This protein binds this small molecule.
Small molecule (SMILES): CC(=O)N[C@@H]1[C@@H](O)[C@H](O)[C@@H](CO)O[C@H]1O

Binding-site contacts:
Ligand atom C4 contacts residue ASN799 of chain 1.B at 4.2 Å.
Ligand atom N2 contacts residue ASN799 of chain 1.B at 3.0 Å (h-bond).
Ligand atom C2 contacts residue ASN799 of chain 1.B at 2.5 Å.
Ligand atom C3 contacts residue ASN799 of chain 1.B at 3.8 Å.
Ligand atom C5 contacts residue ASN799 of chain 1.B at 3.6 Å.
Ligand atom C8 contacts residue ARG699 of chain 1.B at 3.8 Å.
Ligand atom C8 contacts residue SER694 of chain 1.B at 4.3 Å.
Ligand atom C1 contacts residue ASN799 of chain 1.B at 1.4 Å.
Ligand atom O3 contacts residue SER365 of chain 1.B at 4.4 Å.
Ligand atom C7 contacts residue ASN799 of chain 1.B at 3.5 Å.
Ligand atom O5 contacts residue ASN799 of chain 1.B at 2.3 Å (h-bond).
Ligand atom O7 contacts residue ALA797 of chain 1.B at 4.0 Å.
Ligand atom O7 contacts residue ASN799 of chain 1.B at 3.6 Å (h-bond).

Sequence of chain 1.B:
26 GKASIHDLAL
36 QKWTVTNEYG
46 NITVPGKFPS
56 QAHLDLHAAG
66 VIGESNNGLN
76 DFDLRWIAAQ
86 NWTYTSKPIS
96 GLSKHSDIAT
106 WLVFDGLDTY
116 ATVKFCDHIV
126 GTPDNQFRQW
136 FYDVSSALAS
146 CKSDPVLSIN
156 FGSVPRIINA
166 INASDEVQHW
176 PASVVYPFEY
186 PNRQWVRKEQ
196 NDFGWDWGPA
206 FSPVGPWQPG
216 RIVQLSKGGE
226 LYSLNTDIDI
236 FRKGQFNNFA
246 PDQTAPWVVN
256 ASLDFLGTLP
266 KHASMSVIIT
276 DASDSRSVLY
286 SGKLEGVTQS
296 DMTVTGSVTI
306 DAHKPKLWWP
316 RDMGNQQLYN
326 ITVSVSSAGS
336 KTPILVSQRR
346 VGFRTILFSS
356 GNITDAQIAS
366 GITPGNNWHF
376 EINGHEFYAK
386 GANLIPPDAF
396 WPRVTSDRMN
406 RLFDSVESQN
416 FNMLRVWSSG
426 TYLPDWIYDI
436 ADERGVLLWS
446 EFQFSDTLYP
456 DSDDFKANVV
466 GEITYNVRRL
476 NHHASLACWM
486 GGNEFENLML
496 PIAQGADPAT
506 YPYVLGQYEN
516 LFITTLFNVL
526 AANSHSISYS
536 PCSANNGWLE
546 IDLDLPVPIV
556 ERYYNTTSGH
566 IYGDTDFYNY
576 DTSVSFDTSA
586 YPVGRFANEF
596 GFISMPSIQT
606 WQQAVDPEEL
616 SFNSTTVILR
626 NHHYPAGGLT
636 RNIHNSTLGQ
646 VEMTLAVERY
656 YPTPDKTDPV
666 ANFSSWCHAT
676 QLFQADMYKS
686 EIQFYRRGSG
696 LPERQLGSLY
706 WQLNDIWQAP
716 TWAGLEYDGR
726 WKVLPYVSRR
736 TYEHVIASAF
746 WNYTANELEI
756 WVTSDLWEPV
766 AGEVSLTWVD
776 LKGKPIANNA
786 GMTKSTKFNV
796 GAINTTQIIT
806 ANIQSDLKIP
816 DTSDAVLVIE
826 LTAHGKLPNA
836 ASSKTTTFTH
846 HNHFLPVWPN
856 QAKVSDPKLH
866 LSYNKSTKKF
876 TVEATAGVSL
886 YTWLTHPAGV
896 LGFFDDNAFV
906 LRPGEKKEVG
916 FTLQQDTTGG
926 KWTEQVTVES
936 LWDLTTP